Binding-site contacts:
Ligand atom C contacts residue ASN614 of chain 1.D at 3.3 Å.
Ligand atom C contacts residue MBN1 of chain 1.K at 3.9 Å.
Ligand atom O7 contacts residue SER494 of chain 1.D at 4.0 Å.
Ligand atom O7 contacts residue CYS492 of chain 1.D at 3.4 Å (h-bond).
Ligand atom O8 contacts residue SER494 of chain 1.D at 3.2 Å (h-bond).
Ligand atom C4 contacts residue GLN706 of chain 1.D at 3.6 Å.
Ligand atom O8 contacts residue LEU491 of chain 1.D at 2.9 Å (h-bond).
Ligand atom C6 contacts residue TRP612 of chain 1.D at 3.8 Å (hydrophobic).
Ligand atom C4 contacts residue MBN1 of chain 1.K at 3.4 Å.
Ligand atom O7 contacts residue LEU491 of chain 1.D at 4.0 Å.
Ligand atom O7 contacts residue MET493 of chain 1.D at 3.2 Å (h-bond).
Ligand atom C contacts residue GLY511 of chain 1.D at 3.4 Å.
Ligand atom C6 contacts residue SER494 of chain 1.D at 3.9 Å.
Ligand atom C4 contacts residue TRP612 of chain 1.D at 4.0 Å (hydrophobic).
Ligand atom C contacts residue LEU491 of chain 1.D at 3.6 Å (hydrophobic).
Ligand atom C contacts residue ARG507 of chain 1.D at 3.6 Å.
Ligand atom O contacts residue ASN614 of chain 1.D at 2.6 Å (h-bond).
Ligand atom O7 contacts residue MBN1 of chain 1.K at 3.6 Å.
Ligand atom O contacts residue GLY511 of chain 1.D at 3.4 Å.
Ligand atom C6 contacts residue LEU491 of chain 1.D at 3.3 Å (hydrophobic).
Ligand atom OXT contacts residue GLY512 of chain 1.D at 3.9 Å.
Ligand atom C5 contacts residue TRP612 of chain 1.D at 3.2 Å (hydrophobic).
Ligand atom O7 contacts residue GLN706 of chain 1.D at 2.4 Å (h-bond).
Ligand atom O contacts residue GLY512 of chain 1.D at 2.7 Å (h-bond).
Ligand atom OXT contacts residue LEU491 of chain 1.D at 3.2 Å.
Ligand atom O contacts residue MBN1 of chain 1.K at 3.8 Å.
Ligand atom C4 contacts residue ASN614 of chain 1.D at 3.2 Å.
Ligand atom O8 contacts residue TRP612 of chain 1.D at 3.8 Å.
Ligand atom C6 contacts residue GLN706 of chain 1.D at 3.4 Å.
Ligand atom O8 contacts residue MET493 of chain 1.D at 3.2 Å (h-bond).
Ligand atom C contacts residue GLY512 of chain 1.D at 3.6 Å.
Ligand atom C5 contacts residue GLN706 of chain 1.D at 4.0 Å.
Ligand atom OXT contacts residue GLY511 of chain 1.D at 3.3 Å.
Ligand atom C4 contacts residue LEU491 of chain 1.D at 3.7 Å (hydrophobic).
Ligand atom O8 contacts residue CYS492 of chain 1.D at 3.4 Å (h-bond).
Ligand atom C5 contacts residue LEU491 of chain 1.D at 3.4 Å (hydrophobic).
Ligand atom OXT contacts residue ARG507 of chain 1.D at 3.0 Å (salt-bridge).
Ligand atom C6 contacts residue CYS492 of chain 1.D at 3.5 Å (hydrophobic).
Ligand atom C6 contacts residue MET493 of chain 1.D at 3.6 Å (hydrophobic).
Ligand atom O contacts residue ARG507 of chain 1.D at 2.8 Å (salt-bridge).

This protein binds this small molecule.
Small molecule (SMILES): O=C(O)/C=C/C(=O)O

Sequence of chain 1.D:
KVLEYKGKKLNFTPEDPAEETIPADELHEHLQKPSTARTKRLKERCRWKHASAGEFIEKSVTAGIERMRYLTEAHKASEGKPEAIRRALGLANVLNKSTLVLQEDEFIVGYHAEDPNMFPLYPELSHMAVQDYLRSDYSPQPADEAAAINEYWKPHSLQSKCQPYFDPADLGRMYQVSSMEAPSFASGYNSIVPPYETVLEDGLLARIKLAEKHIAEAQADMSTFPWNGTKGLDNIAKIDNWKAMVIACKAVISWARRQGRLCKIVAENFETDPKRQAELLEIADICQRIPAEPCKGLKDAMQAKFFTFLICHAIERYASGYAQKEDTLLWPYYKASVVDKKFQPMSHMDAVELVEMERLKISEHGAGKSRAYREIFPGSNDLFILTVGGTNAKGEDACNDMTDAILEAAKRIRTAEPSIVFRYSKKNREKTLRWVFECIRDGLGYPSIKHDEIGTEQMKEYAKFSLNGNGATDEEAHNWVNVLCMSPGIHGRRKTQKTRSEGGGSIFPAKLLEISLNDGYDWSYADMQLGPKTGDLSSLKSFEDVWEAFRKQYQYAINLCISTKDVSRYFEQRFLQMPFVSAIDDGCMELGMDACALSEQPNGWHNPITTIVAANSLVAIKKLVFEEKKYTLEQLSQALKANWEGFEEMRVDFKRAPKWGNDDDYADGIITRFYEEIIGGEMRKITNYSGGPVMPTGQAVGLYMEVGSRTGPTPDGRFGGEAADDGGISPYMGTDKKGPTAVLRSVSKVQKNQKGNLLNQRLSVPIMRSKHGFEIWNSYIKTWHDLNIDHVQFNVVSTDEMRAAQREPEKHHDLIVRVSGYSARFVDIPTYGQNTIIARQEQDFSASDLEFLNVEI